A protein and the small-molecule ligand that binds it are described below.
Small molecule (SMILES): O=P(O)(O)OC[C@H]1O[C@](O)(COP(=O)(O)O)[C@@H](O)[C@@H]1O

Sequence of chain 1.G:
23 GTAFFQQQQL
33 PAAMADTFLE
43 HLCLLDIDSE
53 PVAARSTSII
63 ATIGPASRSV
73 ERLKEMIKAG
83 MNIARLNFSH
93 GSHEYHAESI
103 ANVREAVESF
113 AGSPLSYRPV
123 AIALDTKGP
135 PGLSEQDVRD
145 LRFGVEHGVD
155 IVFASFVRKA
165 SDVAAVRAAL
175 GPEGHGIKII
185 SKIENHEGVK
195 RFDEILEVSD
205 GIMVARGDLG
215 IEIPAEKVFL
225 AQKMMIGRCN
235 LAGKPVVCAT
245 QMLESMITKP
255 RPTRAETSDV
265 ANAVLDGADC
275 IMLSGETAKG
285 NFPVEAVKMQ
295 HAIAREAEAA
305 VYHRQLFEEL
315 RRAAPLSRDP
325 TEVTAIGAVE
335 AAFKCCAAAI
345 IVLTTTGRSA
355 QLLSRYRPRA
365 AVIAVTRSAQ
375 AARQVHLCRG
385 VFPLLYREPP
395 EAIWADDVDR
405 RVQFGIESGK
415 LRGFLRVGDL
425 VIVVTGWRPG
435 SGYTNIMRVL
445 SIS

Binding-site contacts:
Ligand atom O1 contacts residue GLY434 of chain 1.G at 3.7 Å.
Ligand atom O4P contacts residue THR350 of chain 1.G at 2.8 Å (h-bond).
Ligand atom O6P contacts residue SER435 of chain 1.G at 2.9 Å (h-bond).
Ligand atom P2 contacts residue SER353 of chain 1.G at 3.6 Å.
Ligand atom C6 contacts residue THR438 of chain 1.G at 3.4 Å.
Ligand atom O5P contacts residue THR348 of chain 1.G at 2.5 Å (h-bond).
Ligand atom O4 contacts residue GLY434 of chain 1.G at 2.4 Å (h-bond).
Ligand atom O6 contacts residue THR348 of chain 1.G at 3.5 Å.
Ligand atom O5P contacts residue SER353 of chain 1.G at 2.6 Å (h-bond).
Ligand atom O1P contacts residue GLY434 of chain 1.G at 2.9 Å (h-bond).
Ligand atom O5P contacts residue ARG352 of chain 1.G at 3.7 Å.
Ligand atom O4 contacts residue THR438 of chain 1.G at 3.5 Å (h-bond).
Ligand atom O3P contacts residue ARG405 of chain 1.G at 2.8 Å (salt-bridge).
Ligand atom C5 contacts residue GLY434 of chain 1.G at 3.4 Å.
Ligand atom O4P contacts residue SER435 of chain 1.G at 2.8 Å (h-bond).
Ligand atom C6 contacts residue LEU347 of chain 1.G at 3.7 Å (hydrophobic).
Ligand atom O3 contacts residue GLY430 of chain 1.G at 3.2 Å.
Ligand atom P1 contacts residue ARG405 of chain 1.G at 3.8 Å.
Ligand atom O1P contacts residue PRO433 of chain 1.G at 3.5 Å.
Ligand atom P2 contacts residue THR349 of chain 1.G at 3.7 Å.
Ligand atom O3P contacts residue TRP398 of chain 1.G at 2.8 Å (h-bond).
Ligand atom O6P contacts residue GLY436 of chain 1.G at 2.8 Å (h-bond).
Ligand atom C3 contacts residue ARG432 of chain 1.G at 3.4 Å.
Ligand atom C3 contacts residue GLY434 of chain 1.G at 3.4 Å.
Ligand atom P2 contacts residue THR348 of chain 1.G at 3.5 Å.
Ligand atom O4P contacts residue THR349 of chain 1.G at 3.3 Å (h-bond).
Ligand atom O2P contacts residue THR349 of chain 1.G at 3.8 Å.
Ligand atom O2 contacts residue LEU347 of chain 1.G at 3.6 Å.
Ligand atom C4 contacts residue GLY434 of chain 1.G at 3.2 Å.
Ligand atom O2 contacts residue GLY430 of chain 1.G at 3.4 Å (h-bond).
Ligand atom O4 contacts residue GLY436 of chain 1.G at 3.6 Å (h-bond).
Ligand atom O6 contacts residue THR349 of chain 1.G at 3.2 Å (h-bond).
Ligand atom P2 contacts residue SER435 of chain 1.G at 3.4 Å.
Ligand atom O3 contacts residue ARG432 of chain 1.G at 2.7 Å (salt-bridge).
Ligand atom O4 contacts residue TYR437 of chain 1.G at 2.9 Å (h-bond).
Ligand atom O6P contacts residue SER353 of chain 1.G at 3.7 Å.
Ligand atom O4P contacts residue THR348 of chain 1.G at 3.6 Å.
Ligand atom C6 contacts residue SER353 of chain 1.G at 3.6 Å.
Ligand atom O2P contacts residue ARG405 of chain 1.G at 3.0 Å (salt-bridge).
Ligand atom O4 contacts residue SER435 of chain 1.G at 3.7 Å.